Sequence of chain 1.D:
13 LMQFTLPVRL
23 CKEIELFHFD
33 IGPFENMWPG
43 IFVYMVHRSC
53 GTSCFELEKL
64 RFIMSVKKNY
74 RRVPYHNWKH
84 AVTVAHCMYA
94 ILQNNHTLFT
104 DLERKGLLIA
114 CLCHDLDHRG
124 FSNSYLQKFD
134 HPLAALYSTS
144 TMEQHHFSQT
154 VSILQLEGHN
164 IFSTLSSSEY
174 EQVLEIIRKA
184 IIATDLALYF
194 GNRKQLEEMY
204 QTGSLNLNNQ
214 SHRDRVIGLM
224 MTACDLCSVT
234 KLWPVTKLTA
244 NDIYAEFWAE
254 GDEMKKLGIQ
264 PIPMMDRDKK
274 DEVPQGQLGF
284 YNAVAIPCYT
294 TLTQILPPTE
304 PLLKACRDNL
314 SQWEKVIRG

A protein and the small-molecule ligand that binds it are described below.
Small molecule (SMILES): Cn1cc(C(=O)N2CCOCC2)c(C(=O)Nc2cc3nc(-c4ccccc4)cn3cc2C#N)n1

Binding-site contacts:
Ligand atom C11 contacts residue TYR247 of chain 1.D at 3.7 Å (hydrophobic).
Ligand atom C31 contacts residue GLU275 of chain 1.D at 3.4 Å.
Ligand atom C14 contacts residue MET267 of chain 1.D at 3.2 Å (hydrophobic).
Ligand atom O24 contacts residue PHE250 of chain 1.D at 3.7 Å.
Ligand atom N4 contacts residue MET267 of chain 1.D at 3.4 Å (h-bond).
Ligand atom N6 contacts residue MET267 of chain 1.D at 3.6 Å.
Ligand atom C33 contacts residue PRO266 of chain 1.D at 3.8 Å (hydrophobic).
Ligand atom O22 contacts residue PHE283 of chain 1.D at 3.4 Å.
Ligand atom C7 contacts residue PHE283 of chain 1.D at 3.4 Å (hydrophobic).
Ligand atom N6 contacts residue TYR247 of chain 1.D at 2.6 Å (h-bond).
Ligand atom C2 contacts residue PHE283 of chain 1.D at 3.4 Å (hydrophobic).
Ligand atom N17 contacts residue PHE283 of chain 1.D at 3.4 Å.
Ligand atom C32 contacts residue PRO266 of chain 1.D at 3.6 Å (hydrophobic).
Ligand atom N12 contacts residue ILE246 of chain 1.D at 3.3 Å.
Ligand atom C3 contacts residue TYR247 of chain 1.D at 3.3 Å (hydrophobic).
Ligand atom C34 contacts residue LEU229 of chain 1.D at 3.7 Å (hydrophobic).
Ligand atom C11 contacts residue GLY279 of chain 1.D at 3.6 Å.
Ligand atom C8 contacts residue TYR247 of chain 1.D at 3.5 Å (hydrophobic).
Ligand atom C29 contacts residue GLY279 of chain 1.D at 3.7 Å.
Ligand atom C23 contacts residue MET267 of chain 1.D at 3.7 Å (hydrophobic).
Ligand atom C7 contacts residue MET267 of chain 1.D at 3.6 Å (hydrophobic).
Ligand atom N13 contacts residue ILE246 of chain 1.D at 3.4 Å.
Ligand atom N12 contacts residue PHE283 of chain 1.D at 3.5 Å.
Ligand atom C30 contacts residue GLY279 of chain 1.D at 3.7 Å.
Ligand atom O24 contacts residue HIS79 of chain 1.D at 3.8 Å.
Ligand atom C11 contacts residue MET267 of chain 1.D at 3.6 Å (hydrophobic).
Ligand atom C33 contacts residue GLU275 of chain 1.D at 3.6 Å.
Ligand atom C34 contacts residue ILE246 of chain 1.D at 3.5 Å (hydrophobic).
Ligand atom C15 contacts residue LEU229 of chain 1.D at 3.4 Å (hydrophobic).
Ligand atom C5 contacts residue PHE283 of chain 1.D at 3.6 Å (hydrophobic).
Ligand atom O21 contacts residue GLN280 of chain 1.D at 3.0 Å (h-bond).
Ligand atom C34 contacts residue SER231 of chain 1.D at 2.7 Å.
Ligand atom C10 contacts residue PHE283 of chain 1.D at 3.6 Å (hydrophobic).
Ligand atom C3 contacts residue MET267 of chain 1.D at 3.5 Å (hydrophobic).
Ligand atom C23 contacts residue GLY279 of chain 1.D at 3.4 Å.
Ligand atom N20 contacts residue PHE283 of chain 1.D at 3.3 Å.
Ligand atom C28 contacts residue PHE250 of chain 1.D at 3.6 Å (hydrophobic).
Ligand atom C1 contacts residue PHE283 of chain 1.D at 3.6 Å (hydrophobic).
Ligand atom C19 contacts residue PHE283 of chain 1.D at 3.1 Å (hydrophobic).
Ligand atom C16 contacts residue MET267 of chain 1.D at 3.5 Å (hydrophobic).